Binding-site contacts:
Ligand atom C5 contacts residue TYR145 of chain 17.A at 3.3 Å (hydrophobic).
Ligand atom O4 contacts residue ASN251 of chain 16.A at 4.2 Å.
Ligand atom O10 contacts residue TYR250 of chain 16.A at 2.7 Å (h-bond).
Ligand atom C10 contacts residue TYR145 of chain 17.A at 3.6 Å (hydrophobic).
Ligand atom O1B contacts residue ALA146 of chain 17.A at 3.2 Å.
Ligand atom O1A contacts residue ALA146 of chain 17.A at 4.2 Å.
Ligand atom C7 contacts residue TYR145 of chain 17.A at 3.8 Å (hydrophobic).
Ligand atom C1 contacts residue SER147 of chain 17.A at 3.6 Å.
Ligand atom C11 contacts residue ARG143 of chain 17.A at 4.0 Å.
Ligand atom O8 contacts residue ALA146 of chain 17.A at 3.3 Å.
Ligand atom N5 contacts residue TYR250 of chain 16.A at 4.4 Å.
Ligand atom O1B contacts residue ASN148 of chain 17.A at 4.3 Å.
Ligand atom C11 contacts residue TYR145 of chain 17.A at 3.7 Å (hydrophobic).
Ligand atom C4 contacts residue TYR145 of chain 17.A at 3.6 Å (hydrophobic).
Ligand atom N5 contacts residue TYR145 of chain 17.A at 2.6 Å (h-bond).
Ligand atom O4 contacts residue TYR145 of chain 17.A at 4.2 Å.
Ligand atom C1 contacts residue PRO252 of chain 16.A at 4.1 Å (hydrophobic).
Ligand atom C9 contacts residue TYR145 of chain 17.A at 4.2 Å (hydrophobic).
Ligand atom C8 contacts residue ALA146 of chain 17.A at 4.4 Å (hydrophobic).
Ligand atom O4 contacts residue TYR250 of chain 16.A at 3.4 Å.
Ligand atom C6 contacts residue ALA146 of chain 17.A at 4.2 Å (hydrophobic).
Ligand atom C10 contacts residue TYR250 of chain 16.A at 3.5 Å (hydrophobic).
Ligand atom C6 contacts residue TYR145 of chain 17.A at 3.4 Å (hydrophobic).
Ligand atom C4 contacts residue PRO252 of chain 16.A at 3.8 Å (hydrophobic).
Ligand atom O1A contacts residue PRO252 of chain 16.A at 3.3 Å.
Ligand atom C1 contacts residue ALA146 of chain 17.A at 3.9 Å (hydrophobic).
Ligand atom C11 contacts residue TYR250 of chain 16.A at 3.7 Å (hydrophobic).
Ligand atom O1B contacts residue SER147 of chain 17.A at 3.1 Å (h-bond).
Ligand atom C3 contacts residue PRO252 of chain 16.A at 3.9 Å (hydrophobic).
Ligand atom O4 contacts residue PRO252 of chain 16.A at 3.8 Å.
Ligand atom O1A contacts residue SER147 of chain 17.A at 2.8 Å (h-bond).

Sequence of chain 16.A:
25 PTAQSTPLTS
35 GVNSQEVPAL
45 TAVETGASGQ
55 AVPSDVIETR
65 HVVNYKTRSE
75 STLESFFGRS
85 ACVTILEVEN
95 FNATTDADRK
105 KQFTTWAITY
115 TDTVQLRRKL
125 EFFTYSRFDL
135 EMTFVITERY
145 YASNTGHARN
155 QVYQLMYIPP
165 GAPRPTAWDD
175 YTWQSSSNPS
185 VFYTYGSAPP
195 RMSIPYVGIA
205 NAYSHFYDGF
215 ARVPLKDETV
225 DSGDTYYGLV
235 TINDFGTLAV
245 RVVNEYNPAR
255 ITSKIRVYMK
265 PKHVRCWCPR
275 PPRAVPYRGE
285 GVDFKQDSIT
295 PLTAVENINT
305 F

Sequence of chain 17.A:
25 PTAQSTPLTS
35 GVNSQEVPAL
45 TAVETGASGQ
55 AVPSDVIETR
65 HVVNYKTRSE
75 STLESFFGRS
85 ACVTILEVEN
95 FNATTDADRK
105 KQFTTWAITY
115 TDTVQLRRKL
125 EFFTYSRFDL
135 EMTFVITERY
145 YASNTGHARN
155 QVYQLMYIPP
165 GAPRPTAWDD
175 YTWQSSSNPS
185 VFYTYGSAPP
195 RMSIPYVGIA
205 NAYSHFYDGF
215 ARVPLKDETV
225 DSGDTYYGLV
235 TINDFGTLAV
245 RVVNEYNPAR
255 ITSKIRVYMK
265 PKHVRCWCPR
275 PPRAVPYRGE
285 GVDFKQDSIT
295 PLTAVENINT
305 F

A small-molecule ligand and the protein it binds are described below.
Small molecule (SMILES): CC(=O)N[C@H]1[C@H]([C@H](O)[C@H](O)CO)O[C@@](O)(C(=O)O)C[C@@H]1O